Binding-site contacts:
Ligand atom C5 contacts residue HIS42 of chain 1.D at 4.5 Å.
Ligand atom C4 contacts residue ASN125 of chain 1.D at 4.2 Å.
Ligand atom C6 contacts residue HIS42 of chain 1.D at 3.8 Å.
Ligand atom C7 contacts residue ASN125 of chain 1.D at 3.5 Å.
Ligand atom O6 contacts residue SER127 of chain 1.D at 4.1 Å.
Ligand atom O6 contacts residue GLU40 of chain 1.D at 3.8 Å.
Ligand atom C3 contacts residue LYS115 of chain 1.D at 3.5 Å.
Ligand atom O7 contacts residue ASN125 of chain 1.D at 3.8 Å.
Ligand atom C4 contacts residue LYS115 of chain 1.D at 3.8 Å.
Ligand atom O3 contacts residue LYS115 of chain 1.D at 2.9 Å (salt-bridge).
Ligand atom C2 contacts residue ASN125 of chain 1.D at 2.4 Å.
Ligand atom O6 contacts residue ASN113 of chain 1.D at 3.1 Å (h-bond).
Ligand atom C2 contacts residue LYS115 of chain 1.D at 3.4 Å.
Ligand atom O5 contacts residue ASN113 of chain 1.D at 3.3 Å.
Ligand atom C5 contacts residue ASN113 of chain 1.D at 4.3 Å.
Ligand atom C5 contacts residue ASN125 of chain 1.D at 3.7 Å.
Ligand atom N2 contacts residue LYS115 of chain 1.D at 4.0 Å.
Ligand atom C1 contacts residue ASN113 of chain 1.D at 4.1 Å.
Ligand atom N2 contacts residue ASN125 of chain 1.D at 2.9 Å (h-bond).
Ligand atom C6 contacts residue ASN113 of chain 1.D at 3.9 Å.
Ligand atom C3 contacts residue ASN125 of chain 1.D at 3.8 Å.
Ligand atom O6 contacts residue HIS42 of chain 1.D at 3.4 Å (h-bond).
Ligand atom C1 contacts residue ASN125 of chain 1.D at 1.4 Å.
Ligand atom O5 contacts residue ASN125 of chain 1.D at 2.4 Å (h-bond).

The small molecule below binds the protein below.
Small molecule (SMILES): CC(=O)N[C@@H]1[C@@H](O)[C@H](O)[C@@H](CO)O[C@H]1O

Sequence of chain 1.D:
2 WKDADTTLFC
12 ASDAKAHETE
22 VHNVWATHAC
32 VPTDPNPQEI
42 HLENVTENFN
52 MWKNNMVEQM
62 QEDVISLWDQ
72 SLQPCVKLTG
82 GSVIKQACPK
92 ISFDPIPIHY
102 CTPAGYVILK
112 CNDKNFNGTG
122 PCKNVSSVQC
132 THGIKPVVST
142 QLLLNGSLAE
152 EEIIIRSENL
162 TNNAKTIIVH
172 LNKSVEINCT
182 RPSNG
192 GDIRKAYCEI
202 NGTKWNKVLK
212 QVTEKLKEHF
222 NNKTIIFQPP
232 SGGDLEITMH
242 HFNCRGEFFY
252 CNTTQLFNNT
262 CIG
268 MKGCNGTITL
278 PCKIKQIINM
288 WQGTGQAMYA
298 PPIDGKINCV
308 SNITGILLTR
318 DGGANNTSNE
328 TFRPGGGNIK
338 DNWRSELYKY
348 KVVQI